Sequence of chain 3.B:
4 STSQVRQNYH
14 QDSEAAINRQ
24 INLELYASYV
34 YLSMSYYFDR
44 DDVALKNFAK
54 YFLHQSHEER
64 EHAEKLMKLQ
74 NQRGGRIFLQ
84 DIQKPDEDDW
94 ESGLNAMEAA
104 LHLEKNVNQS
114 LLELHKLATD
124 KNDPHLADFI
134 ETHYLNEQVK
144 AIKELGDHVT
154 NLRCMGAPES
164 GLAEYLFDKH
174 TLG

A small-molecule ligand and the protein it binds are described below.
Small molecule (SMILES): CCCCSC(=S)SC(C)(C)C(=O)NCCN1C(=O)CCC1=O

Binding-site contacts:
Ligand atom C18 contacts residue CYS157 of chain 3.A at 2.7 Å (hydrophobic).
Ligand atom C21 contacts residue GLY164 of chain 3.B at 3.6 Å.
Ligand atom O23 contacts residue CYS157 of chain 3.A at 3.9 Å.
Ligand atom C22 contacts residue CYS157 of chain 3.A at 3.3 Å (hydrophobic).
Ligand atom O19 contacts residue ASP45 of chain 3.B at 3.8 Å.
Ligand atom N14 contacts residue GLU94 of chain 3.B at 3.9 Å.
Ligand atom C22 contacts residue GLY164 of chain 3.B at 4.2 Å.
Ligand atom O23 contacts residue GLY164 of chain 3.B at 4.0 Å.
Ligand atom C21 contacts residue CYS157 of chain 3.A at 2.7 Å (hydrophobic).
Ligand atom O19 contacts residue CYS157 of chain 3.A at 3.3 Å (h-bond).
Ligand atom N17 contacts residue CYS157 of chain 3.A at 3.5 Å (h-bond).
Ligand atom C20 contacts residue CYS157 of chain 3.A at 1.8 Å (hydrophobic).

Sequence of chain 3.A:
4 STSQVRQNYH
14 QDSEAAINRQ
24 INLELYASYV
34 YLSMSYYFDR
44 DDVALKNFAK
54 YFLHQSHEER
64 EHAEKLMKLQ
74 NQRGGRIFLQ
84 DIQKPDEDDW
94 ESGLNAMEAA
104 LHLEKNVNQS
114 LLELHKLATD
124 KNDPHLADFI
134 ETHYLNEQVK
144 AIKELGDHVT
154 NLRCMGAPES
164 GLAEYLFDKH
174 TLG